Binding-site contacts:
Ligand atom O7 contacts residue ALA175 of chain 1.E at 2.9 Å (h-bond).
Ligand atom C5 contacts residue ASN85 of chain 1.E at 3.7 Å.
Ligand atom C7 contacts residue ASN85 of chain 1.E at 3.4 Å.
Ligand atom C1 contacts residue ASN85 of chain 1.E at 1.4 Å.
Ligand atom O7 contacts residue ASN176 of chain 1.E at 3.8 Å.
Ligand atom O7 contacts residue HIS177 of chain 1.E at 4.5 Å.
Ligand atom O4 contacts residue GLN63 of chain 1.E at 4.5 Å.
Ligand atom N2 contacts residue GLN63 of chain 1.E at 4.0 Å.
Ligand atom C3 contacts residue GLN63 of chain 1.E at 3.6 Å.
Ligand atom C7 contacts residue ALA175 of chain 1.E at 4.1 Å (hydrophobic).
Ligand atom O3 contacts residue GLN63 of chain 1.E at 4.0 Å.
Ligand atom C3 contacts residue ASN85 of chain 1.E at 3.8 Å.
Ligand atom O7 contacts residue VAL89 of chain 1.E at 4.5 Å.
Ligand atom N2 contacts residue ASN85 of chain 1.E at 2.9 Å (h-bond).
Ligand atom O7 contacts residue ASN85 of chain 1.E at 3.6 Å (h-bond).
Ligand atom C1 contacts residue SER88 of chain 1.E at 4.4 Å.
Ligand atom O5 contacts residue ASN85 of chain 1.E at 2.4 Å (h-bond).
Ligand atom C4 contacts residue ASN85 of chain 1.E at 4.2 Å.
Ligand atom O5 contacts residue VAL89 of chain 1.E at 4.5 Å.
Ligand atom C2 contacts residue ASN85 of chain 1.E at 2.5 Å.
Ligand atom C2 contacts residue GLN63 of chain 1.E at 4.4 Å.
Ligand atom O5 contacts residue SER88 of chain 1.E at 4.3 Å.
Ligand atom C1 contacts residue VAL89 of chain 1.E at 4.4 Å (hydrophobic).

A protein and the small-molecule ligand that binds it are described below.
Small molecule (SMILES): CC(=O)N[C@@H]1[C@@H](O)[C@H](O)[C@@H](CO)O[C@H]1O

Sequence of chain 1.E:
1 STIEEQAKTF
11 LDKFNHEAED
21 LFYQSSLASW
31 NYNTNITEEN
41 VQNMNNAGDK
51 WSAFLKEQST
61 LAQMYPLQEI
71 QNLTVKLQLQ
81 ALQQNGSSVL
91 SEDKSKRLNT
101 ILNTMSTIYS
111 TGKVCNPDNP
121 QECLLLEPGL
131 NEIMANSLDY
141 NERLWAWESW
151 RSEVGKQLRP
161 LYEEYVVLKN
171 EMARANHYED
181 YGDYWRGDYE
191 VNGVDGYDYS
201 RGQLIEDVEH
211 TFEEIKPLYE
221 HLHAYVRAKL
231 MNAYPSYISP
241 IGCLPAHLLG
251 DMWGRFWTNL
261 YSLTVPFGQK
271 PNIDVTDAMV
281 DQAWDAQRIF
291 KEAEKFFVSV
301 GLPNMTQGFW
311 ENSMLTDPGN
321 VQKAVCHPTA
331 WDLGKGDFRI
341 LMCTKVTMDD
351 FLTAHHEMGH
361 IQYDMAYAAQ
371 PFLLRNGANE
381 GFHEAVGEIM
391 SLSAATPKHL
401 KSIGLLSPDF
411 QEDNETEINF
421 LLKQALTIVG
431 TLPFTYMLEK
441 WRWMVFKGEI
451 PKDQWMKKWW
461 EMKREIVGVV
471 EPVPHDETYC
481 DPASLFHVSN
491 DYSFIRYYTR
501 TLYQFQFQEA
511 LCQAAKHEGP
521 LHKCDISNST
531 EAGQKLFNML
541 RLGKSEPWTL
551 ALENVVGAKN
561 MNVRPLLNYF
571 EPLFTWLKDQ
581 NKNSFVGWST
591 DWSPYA